Sequence of chain 1.A:
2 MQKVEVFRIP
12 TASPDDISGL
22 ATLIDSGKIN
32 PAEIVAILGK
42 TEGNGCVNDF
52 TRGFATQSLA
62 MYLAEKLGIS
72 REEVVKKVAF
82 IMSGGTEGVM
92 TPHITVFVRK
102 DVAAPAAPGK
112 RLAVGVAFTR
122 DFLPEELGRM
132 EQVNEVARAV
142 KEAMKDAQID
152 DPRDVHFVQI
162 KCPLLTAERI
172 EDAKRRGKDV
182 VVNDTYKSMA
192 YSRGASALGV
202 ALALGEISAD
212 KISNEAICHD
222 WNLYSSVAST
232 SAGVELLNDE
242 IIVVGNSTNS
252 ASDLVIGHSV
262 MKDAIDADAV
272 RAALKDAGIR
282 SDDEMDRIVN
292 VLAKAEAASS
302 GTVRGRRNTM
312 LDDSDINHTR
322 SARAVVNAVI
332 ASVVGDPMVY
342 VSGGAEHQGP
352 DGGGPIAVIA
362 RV

Binding-site contacts:
Ligand atom O1 contacts residue ALA298 of chain 1.A at 4.2 Å.
Ligand atom C2 contacts residue GLU297 of chain 1.A at 3.5 Å.
Ligand atom C3 contacts residue GLU297 of chain 1.A at 3.4 Å.
Ligand atom O3 contacts residue HIS348 of chain 1.A at 4.3 Å.
Ligand atom O3 contacts residue ALA346 of chain 1.A at 3.7 Å.
Ligand atom C1 contacts residue SER300 of chain 1.A at 3.6 Å.
Ligand atom O1 contacts residue SER300 of chain 1.A at 4.1 Å.
Ligand atom O3 contacts residue TRP222 of chain 1.A at 3.5 Å.
Ligand atom C1 contacts residue TRP222 of chain 1.A at 3.9 Å (hydrophobic).
Ligand atom O3 contacts residue GLU347 of chain 1.A at 3.4 Å.
Ligand atom O3 contacts residue ASP352 of chain 1.A at 4.4 Å.
Ligand atom C1 contacts residue ALA298 of chain 1.A at 4.0 Å (hydrophobic).
Ligand atom C3 contacts residue TRP222 of chain 1.A at 3.6 Å (hydrophobic).
Ligand atom C2 contacts residue GLU347 of chain 1.A at 4.3 Å.
Ligand atom C2 contacts residue TRP222 of chain 1.A at 3.6 Å (hydrophobic).
Ligand atom C1 contacts residue ASP352 of chain 1.A at 3.8 Å.
Ligand atom C3 contacts residue ASP352 of chain 1.A at 3.3 Å.
Ligand atom O3 contacts residue GLU297 of chain 1.A at 2.8 Å (salt-bridge).
Ligand atom C2 contacts residue ALA298 of chain 1.A at 4.3 Å (hydrophobic).
Ligand atom C2 contacts residue ASP352 of chain 1.A at 4.2 Å.

A protein and the small-molecule ligand that binds it are described below.
Small molecule (SMILES): OCCCO